Sequence of chain 1.A:
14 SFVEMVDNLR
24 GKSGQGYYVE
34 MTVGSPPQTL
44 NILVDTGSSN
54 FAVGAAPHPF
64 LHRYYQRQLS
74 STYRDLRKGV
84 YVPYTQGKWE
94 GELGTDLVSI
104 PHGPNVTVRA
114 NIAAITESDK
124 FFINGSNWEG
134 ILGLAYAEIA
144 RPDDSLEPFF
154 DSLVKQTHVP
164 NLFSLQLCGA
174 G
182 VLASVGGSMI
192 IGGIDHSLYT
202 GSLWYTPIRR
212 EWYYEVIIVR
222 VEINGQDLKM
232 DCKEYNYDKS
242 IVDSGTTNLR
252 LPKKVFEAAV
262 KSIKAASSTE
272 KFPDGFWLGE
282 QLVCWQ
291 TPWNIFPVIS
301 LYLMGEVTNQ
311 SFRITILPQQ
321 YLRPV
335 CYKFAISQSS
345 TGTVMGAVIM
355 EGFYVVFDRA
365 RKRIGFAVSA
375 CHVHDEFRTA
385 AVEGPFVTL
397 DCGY

Binding-site contacts:
Ligand atom CL1 contacts residue TRP92 of chain 1.A at 3.4 Å.
Ligand atom O1 contacts residue LEU46 of chain 1.A at 3.6 Å.
Ligand atom C7 contacts residue PHE124 of chain 1.A at 3.7 Å (hydrophobic).
Ligand atom C15 contacts residue ILE134 of chain 1.A at 3.6 Å (hydrophobic).
Ligand atom C1 contacts residue THR248 of chain 1.A at 3.7 Å.
Ligand atom C23 contacts residue GLY27 of chain 1.A at 3.3 Å.
Ligand atom C17 contacts residue LEU46 of chain 1.A at 3.7 Å (hydrophobic).
Ligand atom C19 contacts residue PHE124 of chain 1.A at 3.6 Å (hydrophobic).
Ligand atom C14 contacts residue ASP244 of chain 1.A at 3.7 Å.
Ligand atom N1 contacts residue THR247 of chain 1.A at 3.7 Å.
Ligand atom C16 contacts residue TRP92 of chain 1.A at 3.7 Å (hydrophobic).
Ligand atom N4 contacts residue GLY50 of chain 1.A at 3.5 Å.
Ligand atom N4 contacts residue ASP48 of chain 1.A at 2.8 Å (salt-bridge).
Ligand atom C23 contacts residue THR248 of chain 1.A at 3.4 Å.
Ligand atom C2 contacts residue VAL85 of chain 1.A at 3.5 Å (hydrophobic).
Ligand atom C21 contacts residue ASP48 of chain 1.A at 3.4 Å.
Ligand atom C12 contacts residue TYR87 of chain 1.A at 3.3 Å (hydrophobic).
Ligand atom N2 contacts residue ASP48 of chain 1.A at 2.6 Å (salt-bridge).
Ligand atom N4 contacts residue ASP244 of chain 1.A at 2.5 Å (salt-bridge).
Ligand atom C24 contacts residue ASP48 of chain 1.A at 3.4 Å.
Ligand atom C7 contacts residue ILE134 of chain 1.A at 3.6 Å (hydrophobic).
Ligand atom C25 contacts residue GLY27 of chain 1.A at 3.6 Å.
Ligand atom C26 contacts residue ILE126 of chain 1.A at 3.7 Å (hydrophobic).
Ligand atom C5 contacts residue VAL85 of chain 1.A at 3.7 Å (hydrophobic).
Ligand atom N1 contacts residue GLY29 of chain 1.A at 3.4 Å.
Ligand atom C25 contacts residue GLN28 of chain 1.A at 3.5 Å.
Ligand atom N1 contacts residue SER245 of chain 1.A at 3.1 Å (h-bond).
Ligand atom N1 contacts residue GLY246 of chain 1.A at 3.4 Å.
Ligand atom C18 contacts residue TRP92 of chain 1.A at 3.4 Å (hydrophobic).
Ligand atom C11 contacts residue TYR87 of chain 1.A at 3.7 Å (hydrophobic).
Ligand atom O1 contacts residue ILE126 of chain 1.A at 3.6 Å.
Ligand atom C2 contacts residue ARG144 of chain 1.A at 3.7 Å.
Ligand atom C11 contacts residue PHE124 of chain 1.A at 3.2 Å (hydrophobic).
Ligand atom C22 contacts residue ASP48 of chain 1.A at 3.5 Å.
Ligand atom C1 contacts residue GLY29 of chain 1.A at 3.5 Å.
Ligand atom C12 contacts residue PHE124 of chain 1.A at 3.6 Å (hydrophobic).
Ligand atom C1 contacts residue GLY246 of chain 1.A at 3.5 Å.
Ligand atom C9 contacts residue TRP131 of chain 1.A at 3.5 Å (hydrophobic).
Ligand atom C22 contacts residue ASP244 of chain 1.A at 3.5 Å.
Ligand atom C8 contacts residue GLY246 of chain 1.A at 3.5 Å.

A small-molecule ligand and the protein it binds are described below.
Small molecule (SMILES): N#CCCCOc1ccc(-c2ccc(-c3ccccc3Cl)n2Cc2cccc(N)n2)cc1